Sequence of chain 1.B:
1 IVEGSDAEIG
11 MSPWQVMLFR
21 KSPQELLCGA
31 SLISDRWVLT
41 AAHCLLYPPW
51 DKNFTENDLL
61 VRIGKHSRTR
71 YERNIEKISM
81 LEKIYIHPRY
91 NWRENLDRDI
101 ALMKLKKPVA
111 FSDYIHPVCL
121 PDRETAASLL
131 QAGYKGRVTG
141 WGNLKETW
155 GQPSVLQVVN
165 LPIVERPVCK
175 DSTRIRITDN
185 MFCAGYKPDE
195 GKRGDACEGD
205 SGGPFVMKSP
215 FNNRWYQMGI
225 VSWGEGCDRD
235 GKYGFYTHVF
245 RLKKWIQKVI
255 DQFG

Binding-site contacts:
Ligand atom O7 contacts residue ASN53 of chain 1.B at 3.9 Å.
Ligand atom C5 contacts residue ASN53 of chain 1.B at 3.7 Å.
Ligand atom O5 contacts residue ASN53 of chain 1.B at 2.4 Å (h-bond).
Ligand atom N2 contacts residue ASN53 of chain 1.B at 2.9 Å (h-bond).
Ligand atom O7 contacts residue LEU46 of chain 1.B at 4.0 Å.
Ligand atom C2 contacts residue ASN53 of chain 1.B at 2.4 Å.
Ligand atom C7 contacts residue LEU46 of chain 1.B at 4.0 Å (hydrophobic).
Ligand atom C7 contacts residue ASN53 of chain 1.B at 3.6 Å.
Ligand atom C1 contacts residue ASN53 of chain 1.B at 1.4 Å.
Ligand atom C8 contacts residue LEU46 of chain 1.B at 4.0 Å (hydrophobic).
Ligand atom C4 contacts residue ASN53 of chain 1.B at 4.2 Å.
Ligand atom C3 contacts residue ASN53 of chain 1.B at 3.8 Å.
Ligand atom C8 contacts residue PRO48 of chain 1.B at 4.0 Å (hydrophobic).

The small molecule below binds the protein below.
Small molecule (SMILES): CC(=O)N[C@@H]1[C@@H](O)[C@H](O)[C@@H](CO)O[C@H]1O